Sequence of chain 1.C:
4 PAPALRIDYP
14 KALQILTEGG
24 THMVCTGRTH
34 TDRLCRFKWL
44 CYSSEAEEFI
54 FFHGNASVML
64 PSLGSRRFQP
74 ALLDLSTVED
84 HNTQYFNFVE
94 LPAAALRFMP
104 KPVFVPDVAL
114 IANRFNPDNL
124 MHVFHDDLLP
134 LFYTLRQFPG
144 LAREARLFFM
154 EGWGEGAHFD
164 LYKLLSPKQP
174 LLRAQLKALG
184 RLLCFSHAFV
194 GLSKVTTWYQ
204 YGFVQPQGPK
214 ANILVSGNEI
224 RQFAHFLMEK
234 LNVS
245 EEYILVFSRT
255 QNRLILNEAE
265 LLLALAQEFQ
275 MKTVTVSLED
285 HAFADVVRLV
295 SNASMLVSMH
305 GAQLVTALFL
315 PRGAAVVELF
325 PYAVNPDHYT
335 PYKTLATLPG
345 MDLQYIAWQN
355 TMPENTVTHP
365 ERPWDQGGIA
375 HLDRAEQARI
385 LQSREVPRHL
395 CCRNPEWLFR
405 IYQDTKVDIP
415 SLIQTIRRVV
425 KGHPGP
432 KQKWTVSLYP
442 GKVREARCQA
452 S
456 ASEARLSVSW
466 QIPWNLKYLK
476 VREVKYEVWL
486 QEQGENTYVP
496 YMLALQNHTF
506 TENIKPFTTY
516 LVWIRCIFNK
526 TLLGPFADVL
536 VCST

Binding-site contacts:
Ligand atom C4 contacts residue THR12 of chain 1.F at 3.6 Å.
Ligand atom C6 contacts residue THR12 of chain 1.F at 4.3 Å.
Ligand atom C6 contacts residue HIS125 of chain 1.C at 4.3 Å.
Ligand atom O5 contacts residue CYS395 of chain 1.C at 3.9 Å.
Ligand atom C3 contacts residue THR5 of chain 1.F at 4.2 Å.
Ligand atom C3 contacts residue ASN119 of chain 1.C at 4.5 Å.
Ligand atom O5 contacts residue THR12 of chain 1.F at 2.4 Å (h-bond).
Ligand atom C1 contacts residue THR5 of chain 1.F at 1.8 Å.
Ligand atom O3 contacts residue HIS125 of chain 1.C at 4.2 Å.
Ligand atom C3 contacts residue TRS1 of chain 1.U at 4.2 Å.
Ligand atom C4 contacts residue TRS1 of chain 1.U at 3.6 Å.
Ligand atom C6 contacts residue TYR204 of chain 1.C at 3.6 Å (hydrophobic).
Ligand atom O5 contacts residue CYS396 of chain 1.C at 4.3 Å.
Ligand atom C4 contacts residue HIS125 of chain 1.C at 3.5 Å.
Ligand atom C3 contacts residue ASN122 of chain 1.C at 4.5 Å.
Ligand atom O4 contacts residue HIS125 of chain 1.C at 2.6 Å (h-bond).
Ligand atom O3 contacts residue THR12 of chain 1.F at 4.3 Å.
Ligand atom O6 contacts residue CYS395 of chain 1.C at 3.5 Å (h-bond).
Ligand atom O5 contacts residue THR5 of chain 1.F at 2.6 Å.
Ligand atom O3 contacts residue ASN122 of chain 1.C at 3.5 Å (h-bond).
Ligand atom C2 contacts residue THR5 of chain 1.F at 3.1 Å.
Ligand atom C6 contacts residue CYS395 of chain 1.C at 3.8 Å (hydrophobic).
Ligand atom C6 contacts residue THR5 of chain 1.F at 4.2 Å.
Ligand atom O3 contacts residue TRS1 of chain 1.U at 3.5 Å (h-bond).
Ligand atom C2 contacts residue THR12 of chain 1.F at 2.4 Å.
Ligand atom C1 contacts residue THR12 of chain 1.F at 1.4 Å.
Ligand atom O6 contacts residue GLN210 of chain 1.C at 4.4 Å.
Ligand atom C5 contacts residue THR12 of chain 1.F at 2.9 Å.
Ligand atom C3 contacts residue HIS125 of chain 1.C at 3.6 Å.
Ligand atom O3 contacts residue UDP1 of chain 1.T at 4.0 Å.
Ligand atom C3 contacts residue THR12 of chain 1.F at 3.0 Å.
Ligand atom O2 contacts residue THR5 of chain 1.F at 4.0 Å.
Ligand atom C5 contacts residue CYS395 of chain 1.C at 4.5 Å (hydrophobic).
Ligand atom O4 contacts residue TRS1 of chain 1.U at 2.9 Å (h-bond).
Ligand atom O2 contacts residue THR12 of chain 1.F at 3.7 Å.
Ligand atom O6 contacts residue TYR204 of chain 1.C at 3.9 Å.
Ligand atom C5 contacts residue THR5 of chain 1.F at 3.5 Å.
Ligand atom C5 contacts residue HIS125 of chain 1.C at 3.6 Å.

Sequence of chain 1.F:
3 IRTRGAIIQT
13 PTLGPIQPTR

This small molecule binds to this protein.
Small molecule (SMILES): OC[C@H]1O[C@H](O)[C@@H](O)[C@@H](O)[C@@H]1O